Binding-site contacts:
Ligand atom O2 contacts residue TRP207 of chain 1.A at 3.9 Å.
Ligand atom C3 contacts residue LEU196 of chain 1.A at 3.7 Å (hydrophobic).
Ligand atom O2 contacts residue ZN1 of chain 1.B at 3.1 Å.
Ligand atom C3 contacts residue HIS93 of chain 1.A at 3.9 Å.
Ligand atom S contacts residue HIS118 of chain 1.A at 3.9 Å.
Ligand atom O contacts residue GLN91 of chain 1.A at 3.6 Å.
Ligand atom C7 contacts residue LEU196 of chain 1.A at 3.5 Å (hydrophobic).
Ligand atom C contacts residue LEU196 of chain 1.A at 4.0 Å (hydrophobic).
Ligand atom C11 contacts residue PHE129 of chain 1.A at 3.9 Å (hydrophobic).
Ligand atom N1 contacts residue THR197 of chain 1.A at 3.1 Å (h-bond).
Ligand atom N1 contacts residue HIS93 of chain 1.A at 3.0 Å (h-bond).
Ligand atom S contacts residue HIS93 of chain 1.A at 3.8 Å.
Ligand atom O contacts residue PHE129 of chain 1.A at 3.4 Å.
Ligand atom O2 contacts residue VAL141 of chain 1.A at 3.7 Å.
Ligand atom C contacts residue THR198 of chain 1.A at 3.4 Å.
Ligand atom C1 contacts residue THR198 of chain 1.A at 3.4 Å.
Ligand atom S contacts residue THR197 of chain 1.A at 4.0 Å.
Ligand atom O1 contacts residue THR197 of chain 1.A at 3.0 Å (h-bond).
Ligand atom O2 contacts residue HIS118 of chain 1.A at 3.4 Å (h-bond).
Ligand atom O1 contacts residue TRP207 of chain 1.A at 3.5 Å.
Ligand atom C8 contacts residue LEU196 of chain 1.A at 3.7 Å (hydrophobic).
Ligand atom C2 contacts residue HIS93 of chain 1.A at 3.9 Å.
Ligand atom N1 contacts residue HIS118 of chain 1.A at 3.2 Å (h-bond).
Ligand atom S contacts residue ZN1 of chain 1.B at 3.1 Å.
Ligand atom C7 contacts residue PRO200 of chain 1.A at 3.9 Å (hydrophobic).
Ligand atom C4 contacts residue GLN91 of chain 1.A at 3.6 Å.
Ligand atom O1 contacts residue SER195 of chain 1.A at 4.0 Å.
Ligand atom C3 contacts residue VAL120 of chain 1.A at 3.7 Å (hydrophobic).
Ligand atom C6 contacts residue PHE129 of chain 1.A at 4.0 Å (hydrophobic).
Ligand atom N1 contacts residue HIS95 of chain 1.A at 3.3 Å (h-bond).
Ligand atom C4 contacts residue LEU196 of chain 1.A at 3.8 Å (hydrophobic).
Ligand atom N1 contacts residue ZN1 of chain 1.B at 1.9 Å.
Ligand atom O1 contacts residue LEU196 of chain 1.A at 3.3 Å.
Ligand atom C9 contacts residue PHE129 of chain 1.A at 3.7 Å (hydrophobic).
Ligand atom C5 contacts residue LEU196 of chain 1.A at 4.0 Å (hydrophobic).
Ligand atom C1 contacts residue LEU196 of chain 1.A at 3.9 Å (hydrophobic).
Ligand atom C2 contacts residue LEU196 of chain 1.A at 3.8 Å (hydrophobic).
Ligand atom C8 contacts residue PRO200 of chain 1.A at 3.9 Å (hydrophobic).
Ligand atom O2 contacts residue VAL120 of chain 1.A at 3.9 Å.
Ligand atom O2 contacts residue HIS93 of chain 1.A at 3.3 Å.

Sequence of chain 1.A:
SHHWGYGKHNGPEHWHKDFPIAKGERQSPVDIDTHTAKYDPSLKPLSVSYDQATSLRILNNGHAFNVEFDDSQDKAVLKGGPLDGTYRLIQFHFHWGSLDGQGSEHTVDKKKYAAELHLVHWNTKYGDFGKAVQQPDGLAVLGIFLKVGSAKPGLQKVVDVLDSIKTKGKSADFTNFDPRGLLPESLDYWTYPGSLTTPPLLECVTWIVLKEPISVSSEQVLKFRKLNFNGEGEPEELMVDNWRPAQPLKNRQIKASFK

A protein and the small-molecule ligand that binds it are described below.
Small molecule (SMILES): COc1ccc2c(ccc[n+]2C(=O)c2ccc(S(N)(=O)=O)cc2)c1